Binding-site contacts:
Ligand atom O3B contacts residue HIS229 of chain 1.C at 3.1 Å (h-bond).
Ligand atom O1B contacts residue GOL1 of chain 1.GA at 3.5 Å (h-bond).
Ligand atom O2' contacts residue PRO72 of chain 1.C at 2.7 Å (h-bond).
Ligand atom O1A contacts residue HIS232 of chain 1.C at 2.7 Å (h-bond).
Ligand atom C4 contacts residue ASP235 of chain 1.C at 3.2 Å.
Ligand atom O4' contacts residue PHE111 of chain 1.C at 3.4 Å.
Ligand atom C2 contacts residue ARG76 of chain 1.C at 3.6 Å.
Ligand atom PA contacts residue MN1 of chain 1.LA at 3.3 Å.
Ligand atom C4B contacts residue ASP137 of chain 1.C at 3.5 Å.
Ligand atom O2A contacts residue ASP235 of chain 1.C at 3.3 Å (salt-bridge).
Ligand atom N3 contacts residue ARG74 of chain 1.C at 2.8 Å (salt-bridge).
Ligand atom C2 contacts residue ARG74 of chain 1.C at 3.5 Å.
Ligand atom C1' contacts residue TRP199 of chain 1.C at 3.5 Å (hydrophobic).
Ligand atom O1A contacts residue ARG76 of chain 1.C at 2.8 Å (salt-bridge).
Ligand atom O2 contacts residue PHE73 of chain 1.C at 3.4 Å.
Ligand atom O1A contacts residue ASP139 of chain 1.C at 3.2 Å (salt-bridge).
Ligand atom O3' contacts residue ASP137 of chain 1.C at 3.1 Å.
Ligand atom O3' contacts residue ASP139 of chain 1.C at 3.4 Å (salt-bridge).
Ligand atom O2 contacts residue ARG76 of chain 1.C at 3.2 Å.
Ligand atom N1 contacts residue PHE111 of chain 1.C at 3.3 Å.
Ligand atom O4 contacts residue ASP235 of chain 1.C at 3.1 Å.
Ligand atom O3B contacts residue MN1 of chain 1.LA at 2.0 Å.
Ligand atom PA contacts residue ARG76 of chain 1.C at 3.3 Å.
Ligand atom C6 contacts residue PHE111 of chain 1.C at 3.3 Å (hydrophobic).
Ligand atom O2A contacts residue ARG76 of chain 1.C at 3.1 Å (salt-bridge).
Ligand atom PB contacts residue MN1 of chain 1.LA at 3.3 Å.
Ligand atom O3B contacts residue HIS232 of chain 1.C at 3.4 Å (h-bond).
Ligand atom C4' contacts residue ARG234 of chain 1.C at 3.6 Å.
Ligand atom C6' contacts residue ARG234 of chain 1.C at 3.5 Å.
Ligand atom C3' contacts residue HIS232 of chain 1.C at 3.6 Å.
Ligand atom O3B contacts residue LYS164 of chain 1.C at 3.0 Å (salt-bridge).
Ligand atom C1B contacts residue PRO72 of chain 1.C at 3.4 Å (hydrophobic).
Ligand atom O2' contacts residue ASP137 of chain 1.C at 3.6 Å.
Ligand atom O1B contacts residue TRP199 of chain 1.C at 2.8 Å (h-bond).
Ligand atom O2 contacts residue ARG74 of chain 1.C at 3.0 Å (salt-bridge).
Ligand atom O2' contacts residue VAL138 of chain 1.C at 3.0 Å (h-bond).
Ligand atom O5' contacts residue ARG76 of chain 1.C at 3.6 Å (salt-bridge).
Ligand atom C2B contacts residue PRO72 of chain 1.C at 3.5 Å (hydrophobic).
Ligand atom C5 contacts residue ASP235 of chain 1.C at 3.1 Å.
Ligand atom O1A contacts residue MN1 of chain 1.LA at 2.1 Å.

A protein and the small-molecule ligand that binds it are described below.
Small molecule (SMILES): NCCCCCCO[P](=O)(O)O[P](=O)(O)OC[C@H]1O[C@@H](n2ccc(=O)[nH]c2=O)[C@H](O)[C@@H]1O

Sequence of chain 1.C:
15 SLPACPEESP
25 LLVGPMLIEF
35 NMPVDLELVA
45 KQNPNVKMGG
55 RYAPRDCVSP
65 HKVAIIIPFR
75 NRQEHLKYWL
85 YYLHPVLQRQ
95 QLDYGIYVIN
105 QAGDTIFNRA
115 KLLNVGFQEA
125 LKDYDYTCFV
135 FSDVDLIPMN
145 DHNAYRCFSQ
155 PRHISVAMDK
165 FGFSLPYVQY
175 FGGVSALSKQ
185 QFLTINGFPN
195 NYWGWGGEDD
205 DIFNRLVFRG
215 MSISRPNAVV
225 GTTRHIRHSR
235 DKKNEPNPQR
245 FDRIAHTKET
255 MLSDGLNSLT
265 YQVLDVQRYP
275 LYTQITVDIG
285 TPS